Binding-site contacts:
Ligand atom CAF contacts residue TYR106 of chain 1.B at 3.5 Å (hydrophobic).
Ligand atom N3 contacts residue PHE157 of chain 1.B at 3.2 Å.
Ligand atom NAO contacts residue TYR224 of chain 1.B at 3.5 Å (h-bond).
Ligand atom SAR contacts residue TYR106 of chain 1.B at 3.7 Å.
Ligand atom C2 contacts residue PHE116 of chain 1.B at 3.7 Å (hydrophobic).
Ligand atom NAD contacts residue ALA120 of chain 1.B at 4.0 Å.
Ligand atom SAQ contacts residue GLN117 of chain 1.B at 3.7 Å.
Ligand atom C4 contacts residue PHE157 of chain 1.B at 3.8 Å (hydrophobic).
Ligand atom CAU contacts residue PRO109 of chain 1.B at 4.0 Å (hydrophobic).
Ligand atom CAJ contacts residue LEU102 of chain 1.B at 3.8 Å (hydrophobic).
Ligand atom N3 contacts residue PHE116 of chain 1.B at 3.9 Å.
Ligand atom C5 contacts residue ASP153 of chain 1.B at 3.9 Å.
Ligand atom NAC contacts residue VAL75 of chain 1.B at 3.4 Å.
Ligand atom CAA contacts residue ILE50 of chain 1.B at 3.7 Å (hydrophobic).
Ligand atom SAQ contacts residue PHE116 of chain 1.B at 3.4 Å.
Ligand atom CAB contacts residue TYR106 of chain 1.B at 3.6 Å (hydrophobic).
Ligand atom CAK contacts residue VAL75 of chain 1.B at 3.8 Å (hydrophobic).
Ligand atom C2 contacts residue GLN117 of chain 1.B at 3.8 Å.
Ligand atom C2 contacts residue PHE157 of chain 1.B at 3.7 Å (hydrophobic).
Ligand atom C6 contacts residue VAL75 of chain 1.B at 3.7 Å (hydrophobic).
Ligand atom C4 contacts residue GLN117 of chain 1.B at 3.9 Å.
Ligand atom OAE contacts residue TYR224 of chain 1.B at 3.9 Å.
Ligand atom CAG contacts residue TYR106 of chain 1.B at 3.9 Å (hydrophobic).
Ligand atom CAJ contacts residue TYR106 of chain 1.B at 3.5 Å (hydrophobic).
Ligand atom C4 contacts residue ASP153 of chain 1.B at 3.6 Å.
Ligand atom CAI contacts residue TYR224 of chain 1.B at 3.7 Å (hydrophobic).
Ligand atom CAK contacts residue PHE116 of chain 1.B at 4.0 Å (hydrophobic).
Ligand atom NAC contacts residue ARG148 of chain 1.B at 3.6 Å (salt-bridge).
Ligand atom NAD contacts residue ASP153 of chain 1.B at 2.6 Å (salt-bridge).
Ligand atom C5 contacts residue VAL75 of chain 1.B at 3.6 Å (hydrophobic).
Ligand atom C6 contacts residue GLU73 of chain 1.B at 3.9 Å.
Ligand atom NAD contacts residue PHE157 of chain 1.B at 4.0 Å.
Ligand atom OAP contacts residue PRO109 of chain 1.B at 3.6 Å.
Ligand atom SAQ contacts residue PHE157 of chain 1.B at 4.1 Å.
Ligand atom NAC contacts residue GLU73 of chain 1.B at 2.8 Å (salt-bridge).
Ligand atom N3 contacts residue GLN117 of chain 1.B at 3.0 Å (h-bond).
Ligand atom OAE contacts residue LEU161 of chain 1.B at 3.9 Å.
Ligand atom NAD contacts residue GLN117 of chain 1.B at 3.3 Å (h-bond).
Ligand atom CAK contacts residue LEU102 of chain 1.B at 3.5 Å (hydrophobic).
Ligand atom OAE contacts residue PRO109 of chain 1.B at 3.7 Å.

Sequence of chain 1.B:
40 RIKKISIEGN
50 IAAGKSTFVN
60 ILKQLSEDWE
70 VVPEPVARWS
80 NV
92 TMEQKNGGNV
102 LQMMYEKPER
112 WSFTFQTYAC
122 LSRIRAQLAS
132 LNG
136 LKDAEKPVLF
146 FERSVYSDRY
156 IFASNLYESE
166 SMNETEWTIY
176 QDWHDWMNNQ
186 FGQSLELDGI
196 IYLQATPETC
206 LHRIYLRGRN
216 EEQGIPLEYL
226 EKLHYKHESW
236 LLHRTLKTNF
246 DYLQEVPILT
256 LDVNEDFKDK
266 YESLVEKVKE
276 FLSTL

A protein and the small-molecule ligand that binds it are described below.
Small molecule (SMILES): CCCc1sc(-c2ccc(OC)c(O)c2)nc1CSc1nc(N)cc(N)n1